Sequence of chain 1.U:
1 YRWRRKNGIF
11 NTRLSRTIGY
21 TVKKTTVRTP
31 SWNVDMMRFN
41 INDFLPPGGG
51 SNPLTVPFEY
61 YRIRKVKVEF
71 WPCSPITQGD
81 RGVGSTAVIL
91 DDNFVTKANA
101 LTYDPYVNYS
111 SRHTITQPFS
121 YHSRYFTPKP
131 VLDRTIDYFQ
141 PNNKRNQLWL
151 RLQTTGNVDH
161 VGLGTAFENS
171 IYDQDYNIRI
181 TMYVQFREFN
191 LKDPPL

Binding-site contacts:
Ligand atom OP2 contacts residue TYR183 of chain 1.U at 3.2 Å.
Ligand atom C6 contacts residue LYS67 of chain 1.U at 3.8 Å.
Ligand atom P contacts residue THR114 of chain 1.Y at 3.3 Å.
Ligand atom OP2 contacts residue TYR121 of chain 1.U at 3.1 Å.
Ligand atom OP1 contacts residue THR114 of chain 1.Y at 3.5 Å (h-bond).
Ligand atom OP2 contacts residue ARG13 of chain 1.U at 2.2 Å (salt-bridge).
Ligand atom O3' contacts residue ARG13 of chain 1.U at 4.0 Å.
Ligand atom OP1 contacts residue TRP71 of chain 1.U at 3.4 Å.
Ligand atom C5' contacts residue TRP71 of chain 1.U at 3.7 Å (hydrophobic).
Ligand atom C2 contacts residue TYR125 of chain 1.U at 3.7 Å (hydrophobic).
Ligand atom C3' contacts residue TYR183 of chain 1.U at 3.7 Å (hydrophobic).
Ligand atom N7 contacts residue LYS67 of chain 1.U at 3.0 Å (salt-bridge).
Ligand atom OP1 contacts residue ARG13 of chain 1.U at 3.9 Å.
Ligand atom O3' contacts residue THR114 of chain 1.Y at 3.7 Å.
Ligand atom P contacts residue ARG13 of chain 1.U at 3.4 Å.
Ligand atom P contacts residue TYR121 of chain 1.U at 4.2 Å.
Ligand atom C2' contacts residue TYR125 of chain 1.U at 3.8 Å (hydrophobic).
Ligand atom C2' contacts residue LYS67 of chain 1.U at 3.7 Å.
Ligand atom O3' contacts residue ASN11 of chain 1.U at 3.5 Å (h-bond).
Ligand atom C4' contacts residue ASN11 of chain 1.U at 4.2 Å.
Ligand atom C8 contacts residue TYR183 of chain 1.U at 3.7 Å (hydrophobic).
Ligand atom C8 contacts residue LYS67 of chain 1.U at 3.3 Å.
Ligand atom N3 contacts residue TYR125 of chain 1.U at 3.8 Å.
Ligand atom OP2 contacts residue ARG112 of chain 1.Y at 2.5 Å (salt-bridge).
Ligand atom O6 contacts residue LYS67 of chain 1.U at 4.1 Å.
Ligand atom O5' contacts residue TYR183 of chain 1.U at 4.0 Å.
Ligand atom O6 contacts residue SER123 of chain 1.U at 3.9 Å.
Ligand atom C5 contacts residue TYR125 of chain 1.U at 4.0 Å (hydrophobic).
Ligand atom C6 contacts residue TYR125 of chain 1.U at 4.0 Å (hydrophobic).
Ligand atom N2 contacts residue TYR125 of chain 1.U at 3.8 Å.
Ligand atom N1 contacts residue TYR125 of chain 1.U at 4.0 Å.
Ligand atom O6 contacts residue TYR125 of chain 1.U at 4.2 Å.
Ligand atom C5 contacts residue LYS67 of chain 1.U at 4.0 Å.
Ligand atom OP1 contacts residue LYS6 of chain 1.Z at 3.8 Å.
Ligand atom OP2 contacts residue THR114 of chain 1.Y at 2.4 Å (h-bond).
Ligand atom C3' contacts residue ARG13 of chain 1.U at 4.1 Å.
Ligand atom C4 contacts residue TYR125 of chain 1.U at 4.0 Å (hydrophobic).
Ligand atom N9 contacts residue TYR125 of chain 1.U at 4.0 Å.
Ligand atom P contacts residue ARG112 of chain 1.Y at 3.9 Å.
Ligand atom C2' contacts residue TYR183 of chain 1.U at 3.9 Å (hydrophobic).

This protein binds this small molecule.
Small molecule (SMILES): Nc1ccn([C@H]2C[C@H](O[P](=O)(O)OC[C@H]3O[C@@H](n4ccc(N)nc4=O)C[C@@H]3O[P](=O)(O)OC[C@H]3O[C@@H](n4cnc5c(=O)[nH]c(N)nc54)C[C@@H]3O[P](=O)(O)OC[C@H]3O[C@@H](n4cnc5c(=O)[nH]c(N)nc54)C[C@@H]3O)[C@@H](COP(=O)=O)O2)c(=O)n1

Sequence of chain 1.Y:
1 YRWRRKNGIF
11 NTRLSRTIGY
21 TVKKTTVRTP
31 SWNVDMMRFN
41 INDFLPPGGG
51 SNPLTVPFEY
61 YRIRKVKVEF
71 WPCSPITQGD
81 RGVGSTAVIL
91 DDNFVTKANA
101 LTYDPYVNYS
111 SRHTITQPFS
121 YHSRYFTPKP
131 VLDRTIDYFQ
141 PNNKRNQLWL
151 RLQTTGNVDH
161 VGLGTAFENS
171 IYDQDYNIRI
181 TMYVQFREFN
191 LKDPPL

Sequence of chain 1.Z:
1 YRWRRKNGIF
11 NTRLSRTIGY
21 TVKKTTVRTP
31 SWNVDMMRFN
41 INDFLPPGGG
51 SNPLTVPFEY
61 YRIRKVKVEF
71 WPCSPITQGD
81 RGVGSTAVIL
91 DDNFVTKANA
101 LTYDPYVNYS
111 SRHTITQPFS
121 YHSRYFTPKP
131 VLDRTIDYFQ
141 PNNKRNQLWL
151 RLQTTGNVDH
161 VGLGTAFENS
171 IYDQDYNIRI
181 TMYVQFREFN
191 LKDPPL